The protein below binds the small molecule below.
Small molecule (SMILES): Cc1cc(C)cc(NC(=O)Cc2ccc(OC(C)(C)C(=O)O)cc2)c1

Sequence of chain 1.A:
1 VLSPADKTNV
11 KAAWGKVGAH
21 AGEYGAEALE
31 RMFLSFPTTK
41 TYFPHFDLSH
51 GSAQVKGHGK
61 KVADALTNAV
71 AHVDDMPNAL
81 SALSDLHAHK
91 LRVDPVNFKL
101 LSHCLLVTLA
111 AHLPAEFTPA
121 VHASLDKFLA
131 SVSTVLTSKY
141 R

Sequence of chain 1.C:
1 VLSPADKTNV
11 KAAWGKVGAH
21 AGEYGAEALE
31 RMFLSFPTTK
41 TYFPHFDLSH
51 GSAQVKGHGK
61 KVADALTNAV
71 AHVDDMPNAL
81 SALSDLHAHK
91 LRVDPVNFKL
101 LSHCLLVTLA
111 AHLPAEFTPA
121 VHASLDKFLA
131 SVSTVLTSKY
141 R

Binding-site contacts:
Ligand atom C10 contacts residue LYS99 of chain 1.C at 4.3 Å.
Ligand atom C24 contacts residue LYS99 of chain 1.C at 4.1 Å.
Ligand atom C23 contacts residue LEU100 of chain 1.C at 3.9 Å (hydrophobic).
Ligand atom C5 contacts residue THR137 of chain 1.A at 3.3 Å.
Ligand atom C22 contacts residue HIS103 of chain 1.C at 4.3 Å.
Ligand atom C23 contacts residue LYS99 of chain 1.C at 4.3 Å.
Ligand atom C25 contacts residue ASN108 of chain 1.D at 3.8 Å.
Ligand atom O3 contacts residue ALA130 of chain 1.C at 4.1 Å.
Ligand atom C6 contacts residue TYR140 of chain 1.A at 4.3 Å (hydrophobic).
Ligand atom C5 contacts residue TYR140 of chain 1.A at 4.3 Å (hydrophobic).
Ligand atom C25 contacts residue LEU100 of chain 1.C at 3.8 Å (hydrophobic).
Ligand atom C5 contacts residue PRO95 of chain 1.A at 4.0 Å (hydrophobic).
Ligand atom C12 contacts residue TRP37 of chain 1.D at 3.9 Å (hydrophobic).
Ligand atom O7 contacts residue PRO95 of chain 1.A at 3.6 Å.
Ligand atom O7 contacts residue TRP37 of chain 1.D at 4.1 Å.
Ligand atom O16 contacts residue LYS99 of chain 1.C at 3.0 Å (salt-bridge).
Ligand atom C10 contacts residue ASP126 of chain 1.C at 4.3 Å.
Ligand atom C13 contacts residue TYR35 of chain 1.D at 4.3 Å (hydrophobic).
Ligand atom C21 contacts residue LEU100 of chain 1.C at 3.5 Å (hydrophobic).
Ligand atom C25 contacts residue HIS103 of chain 1.C at 3.8 Å.
Ligand atom C10 contacts residue ARG141 of chain 1.A at 3.6 Å.
Ligand atom C18 contacts residue ASN108 of chain 1.D at 4.0 Å.
Ligand atom C11 contacts residue LYS99 of chain 1.C at 4.2 Å.
Ligand atom C11 contacts residue TYR35 of chain 1.D at 3.8 Å (hydrophobic).
Ligand atom C20 contacts residue LYS99 of chain 1.C at 4.0 Å.
Ligand atom C18 contacts residue LYS99 of chain 1.C at 4.0 Å.
Ligand atom C23 contacts residue ASN108 of chain 1.D at 3.6 Å.
Ligand atom C9 contacts residue ARG141 of chain 1.A at 3.6 Å.
Ligand atom C19 contacts residue LYS99 of chain 1.C at 3.7 Å.
Ligand atom C22 contacts residue ASN108 of chain 1.D at 3.4 Å.
Ligand atom C22 contacts residue LYS99 of chain 1.C at 4.1 Å.
Ligand atom C10 contacts residue TYR35 of chain 1.D at 4.2 Å (hydrophobic).
Ligand atom C8 contacts residue TRP37 of chain 1.D at 4.0 Å (hydrophobic).
Ligand atom C15 contacts residue LYS99 of chain 1.C at 4.1 Å.
Ligand atom C6 contacts residue TRP37 of chain 1.D at 3.9 Å (hydrophobic).
Ligand atom C12 contacts residue PRO95 of chain 1.A at 4.1 Å (hydrophobic).
Ligand atom C14 contacts residue TYR35 of chain 1.D at 3.7 Å (hydrophobic).
Ligand atom C6 contacts residue ARG141 of chain 1.A at 3.5 Å.
Ligand atom C25 contacts residue PHE36 of chain 1.C at 3.7 Å (hydrophobic).
Ligand atom C24 contacts residue VAL96 of chain 1.C at 4.2 Å (hydrophobic).

Sequence of chain 1.D:
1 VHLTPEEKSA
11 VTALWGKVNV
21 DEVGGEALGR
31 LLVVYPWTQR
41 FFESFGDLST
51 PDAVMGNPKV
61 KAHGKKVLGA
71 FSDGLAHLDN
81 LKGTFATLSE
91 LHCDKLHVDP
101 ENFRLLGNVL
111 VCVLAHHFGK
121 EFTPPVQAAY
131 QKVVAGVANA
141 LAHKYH